Sequence of chain 1.A:
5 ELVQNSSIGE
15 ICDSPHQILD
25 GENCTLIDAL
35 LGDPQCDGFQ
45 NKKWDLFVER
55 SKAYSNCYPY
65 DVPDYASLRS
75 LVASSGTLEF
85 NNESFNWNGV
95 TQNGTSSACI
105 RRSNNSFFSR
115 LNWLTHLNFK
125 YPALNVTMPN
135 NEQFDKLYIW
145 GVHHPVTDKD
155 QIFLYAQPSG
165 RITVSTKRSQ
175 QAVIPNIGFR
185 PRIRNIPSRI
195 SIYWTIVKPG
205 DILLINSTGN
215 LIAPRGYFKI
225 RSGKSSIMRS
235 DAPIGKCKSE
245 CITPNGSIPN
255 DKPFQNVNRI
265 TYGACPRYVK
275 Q

This small molecule binds to this protein.
Small molecule (SMILES): CC(=O)N[C@H]1[C@H](O[C@H]2[C@H](O)[C@@H](NC(C)=O)CO[C@@H]2CO)O[C@H](CO)[C@@H](O[C@@H]2O[C@H](CO)[C@@H](O)[C@H](O)[C@@H]2O)[C@@H]1O

Binding-site contacts:
Ligand atom N2 contacts residue ASN27 of chain 1.A at 2.9 Å (h-bond).
Ligand atom C3 contacts residue ASN27 of chain 1.A at 3.8 Å.
Ligand atom O7 contacts residue ASN27 of chain 1.A at 3.1 Å (h-bond).
Ligand atom C2 contacts residue TYR58 of chain 1.A at 4.4 Å (hydrophobic).
Ligand atom C8 contacts residue GLU26 of chain 1.A at 4.0 Å.
Ligand atom C4 contacts residue ASN27 of chain 1.A at 4.2 Å.
Ligand atom C5 contacts residue ASN27 of chain 1.A at 3.7 Å.
Ligand atom O5 contacts residue ASN27 of chain 1.A at 2.4 Å (h-bond).
Ligand atom O5 contacts residue TYR58 of chain 1.A at 2.6 Å (h-bond).
Ligand atom C8 contacts residue ASN27 of chain 1.A at 4.4 Å.
Ligand atom C5 contacts residue TYR58 of chain 1.A at 3.5 Å (hydrophobic).
Ligand atom C1 contacts residue ASN27 of chain 1.A at 1.4 Å.
Ligand atom C2 contacts residue ASN27 of chain 1.A at 2.4 Å.
Ligand atom C1 contacts residue TYR58 of chain 1.A at 3.5 Å (hydrophobic).
Ligand atom O6 contacts residue TYR58 of chain 1.A at 2.8 Å (h-bond).
Ligand atom C6 contacts residue TYR58 of chain 1.A at 3.4 Å (hydrophobic).
Ligand atom C7 contacts residue ASN27 of chain 1.A at 3.2 Å.
Ligand atom C4 contacts residue TYR58 of chain 1.A at 4.4 Å (hydrophobic).